Sequence of chain 1.B:
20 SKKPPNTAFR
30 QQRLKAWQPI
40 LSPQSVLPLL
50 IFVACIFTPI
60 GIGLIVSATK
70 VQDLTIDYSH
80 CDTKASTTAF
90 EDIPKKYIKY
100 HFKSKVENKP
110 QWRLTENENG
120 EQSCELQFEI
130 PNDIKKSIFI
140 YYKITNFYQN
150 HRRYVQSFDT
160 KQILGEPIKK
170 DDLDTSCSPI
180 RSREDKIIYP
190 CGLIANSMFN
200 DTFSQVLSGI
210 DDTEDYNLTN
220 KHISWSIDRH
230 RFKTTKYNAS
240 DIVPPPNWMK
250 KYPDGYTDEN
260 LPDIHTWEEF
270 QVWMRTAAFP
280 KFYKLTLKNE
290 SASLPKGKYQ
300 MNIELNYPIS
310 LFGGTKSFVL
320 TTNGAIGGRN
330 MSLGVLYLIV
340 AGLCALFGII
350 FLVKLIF

Binding-site contacts:
Ligand atom C5 contacts residue TYR215 of chain 1.B at 4.3 Å (hydrophobic).
Ligand atom O6 contacts residue NAG1 of chain 1.G at 2.8 Å (h-bond).
Ligand atom C2 contacts residue ASN288 of chain 1.B at 2.4 Å.
Ligand atom C1 contacts residue ASN216 of chain 1.B at 3.4 Å.
Ligand atom O5 contacts residue ASN216 of chain 1.B at 3.4 Å (h-bond).
Ligand atom O5 contacts residue TYR215 of chain 1.B at 3.7 Å.
Ligand atom O6 contacts residue TYR215 of chain 1.B at 3.2 Å.
Ligand atom C7 contacts residue THR218 of chain 1.B at 3.1 Å.
Ligand atom C5 contacts residue ALA291 of chain 1.B at 3.8 Å (hydrophobic).
Ligand atom O7 contacts residue THR218 of chain 1.B at 2.6 Å (h-bond).
Ligand atom C1 contacts residue ASN288 of chain 1.B at 1.4 Å.
Ligand atom O6 contacts residue ALA291 of chain 1.B at 3.6 Å.
Ligand atom C6 contacts residue ASP214 of chain 1.B at 4.4 Å.
Ligand atom O7 contacts residue SER290 of chain 1.B at 4.3 Å.
Ligand atom C2 contacts residue ASN216 of chain 1.B at 3.6 Å.
Ligand atom C8 contacts residue THR218 of chain 1.B at 3.3 Å.
Ligand atom N2 contacts residue SER290 of chain 1.B at 3.9 Å.
Ligand atom C5 contacts residue ASN288 of chain 1.B at 3.7 Å.
Ligand atom O6 contacts residue ASN216 of chain 1.B at 3.6 Å (h-bond).
Ligand atom O5 contacts residue ALA291 of chain 1.B at 4.2 Å.
Ligand atom O5 contacts residue ASN288 of chain 1.B at 2.4 Å (h-bond).
Ligand atom N2 contacts residue ASN288 of chain 1.B at 2.9 Å (h-bond).
Ligand atom C4 contacts residue ASN288 of chain 1.B at 4.2 Å.
Ligand atom C5 contacts residue ASN216 of chain 1.B at 4.3 Å.
Ligand atom C8 contacts residue ASN288 of chain 1.B at 4.1 Å.
Ligand atom C1 contacts residue SER290 of chain 1.B at 4.4 Å.
Ligand atom O6 contacts residue SER292 of chain 1.B at 4.3 Å.
Ligand atom C6 contacts residue NAG1 of chain 1.G at 3.8 Å.
Ligand atom C1 contacts residue ALA291 of chain 1.B at 4.4 Å (hydrophobic).
Ligand atom C3 contacts residue ASN288 of chain 1.B at 3.8 Å.
Ligand atom C6 contacts residue ALA291 of chain 1.B at 4.3 Å (hydrophobic).
Ligand atom C8 contacts residue ASN216 of chain 1.B at 4.0 Å.
Ligand atom N2 contacts residue THR218 of chain 1.B at 4.1 Å.
Ligand atom N2 contacts residue ASN216 of chain 1.B at 4.3 Å.
Ligand atom C6 contacts residue ASN216 of chain 1.B at 4.1 Å.
Ligand atom C7 contacts residue ASN288 of chain 1.B at 3.7 Å.
Ligand atom C6 contacts residue TYR215 of chain 1.B at 3.7 Å (hydrophobic).

A small-molecule ligand and the protein it binds are described below.
Small molecule (SMILES): CC(=O)N[C@H]1[C@H](O[C@H]2[C@H](O)[C@@H](NC(C)=O)CO[C@@H]2CO)O[C@H](CO)[C@@H](O)[C@@H]1O